A small-molecule ligand and the protein it binds are described below.
Small molecule (SMILES): O=[C][Re]12([C]=O)([C]=O)<-O3[Re]4([C]=O)([C]=O)([C]=O)<-O1[Re]1([C]=O)([C]=O)([C]=O)<-O4[Re]3([C]=O)([C]=O)([C]=O)<-O21

Binding-site contacts:
Ligand atom O15 contacts residue THR69 of chain 1.A at 3.3 Å.
Ligand atom O13 contacts residue THR69 of chain 1.A at 3.5 Å.
Ligand atom C11 contacts residue ARG61 of chain 1.A at 3.9 Å.
Ligand atom C11 contacts residue ASP48 of chain 1.A at 3.7 Å.
Ligand atom C2 contacts residue GLY71 of chain 1.A at 3.9 Å.
Ligand atom O4 contacts residue PRO70 of chain 1.A at 3.4 Å.
Ligand atom O10 contacts residue PRO70 of chain 1.A at 4.2 Å.
Ligand atom RE4 contacts residue PRO70 of chain 1.A at 4.0 Å.
Ligand atom RE2 contacts residue PRO70 of chain 1.A at 4.0 Å.
Ligand atom C1 contacts residue PRO70 of chain 1.A at 3.9 Å (hydrophobic).
Ligand atom C10 contacts residue SER72 of chain 1.A at 4.3 Å.
Ligand atom C4 contacts residue GLY71 of chain 1.A at 4.1 Å.
Ligand atom C2 contacts residue PRO70 of chain 1.A at 3.9 Å (hydrophobic).
Ligand atom O15 contacts residue ASP48 of chain 1.A at 3.4 Å (salt-bridge).
Ligand atom O15 contacts residue PRO70 of chain 1.A at 3.5 Å.
Ligand atom O16 contacts residue PRO70 of chain 1.A at 2.6 Å (h-bond).
Ligand atom O14 contacts residue ASP48 of chain 1.A at 3.0 Å.
Ligand atom O1 contacts residue ASP48 of chain 1.A at 4.3 Å.
Ligand atom O14 contacts residue ARG61 of chain 1.A at 3.2 Å.
Ligand atom O6 contacts residue PRO70 of chain 1.A at 4.2 Å.
Ligand atom O15 contacts residue SER50 of chain 1.A at 4.2 Å.
Ligand atom C4 contacts residue PRO70 of chain 1.A at 3.8 Å (hydrophobic).
Ligand atom O9 contacts residue ASP48 of chain 1.A at 3.9 Å.
Ligand atom C12 contacts residue PRO70 of chain 1.A at 3.9 Å (hydrophobic).
Ligand atom C10 contacts residue ARG61 of chain 1.A at 4.0 Å.
Ligand atom O8 contacts residue ARG73 of chain 1.A at 4.2 Å.
Ligand atom C12 contacts residue ASP48 of chain 1.A at 3.6 Å.
Ligand atom RE3 contacts residue PRO70 of chain 1.A at 4.1 Å.
Ligand atom C12 contacts residue THR69 of chain 1.A at 3.6 Å.
Ligand atom O13 contacts residue PRO70 of chain 1.A at 4.2 Å.
Ligand atom O8 contacts residue SER72 of chain 1.A at 3.7 Å.
Ligand atom C6 contacts residue PRO70 of chain 1.A at 4.0 Å (hydrophobic).
Ligand atom O8 contacts residue PRO70 of chain 1.A at 4.2 Å.
Ligand atom O15 contacts residue GLY49 of chain 1.A at 4.1 Å.
Ligand atom O8 contacts residue GLY71 of chain 1.A at 3.1 Å (h-bond).
Ligand atom O6 contacts residue GLY71 of chain 1.A at 3.9 Å.
Ligand atom O13 contacts residue ARG61 of chain 1.A at 3.6 Å.
Ligand atom O13 contacts residue SER72 of chain 1.A at 3.4 Å.
Ligand atom C10 contacts residue PRO70 of chain 1.A at 3.8 Å (hydrophobic).
Ligand atom C10 contacts residue THR69 of chain 1.A at 3.8 Å.

Sequence of chain 1.A:
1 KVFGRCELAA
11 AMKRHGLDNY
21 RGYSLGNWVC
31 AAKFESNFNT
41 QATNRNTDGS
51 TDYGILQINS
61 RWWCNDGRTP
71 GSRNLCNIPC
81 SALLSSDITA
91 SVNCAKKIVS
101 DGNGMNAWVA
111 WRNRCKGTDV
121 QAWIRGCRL